Binding-site contacts:
Ligand atom C5 contacts residue SER514 of chain 1.A at 3.9 Å.
Ligand atom O5 contacts residue ASN512 of chain 1.A at 2.4 Å (h-bond).
Ligand atom C1 contacts residue ASN512 of chain 1.A at 1.4 Å.
Ligand atom O7 contacts residue ASN512 of chain 1.A at 4.1 Å.
Ligand atom C2 contacts residue SER514 of chain 1.A at 4.5 Å.
Ligand atom C1 contacts residue SER514 of chain 1.A at 3.4 Å.
Ligand atom O5 contacts residue SER514 of chain 1.A at 3.7 Å.
Ligand atom N2 contacts residue ASN512 of chain 1.A at 2.9 Å (h-bond).
Ligand atom C4 contacts residue ASN512 of chain 1.A at 4.2 Å.
Ligand atom C5 contacts residue ASN512 of chain 1.A at 3.7 Å.
Ligand atom C7 contacts residue ASN512 of chain 1.A at 3.7 Å.
Ligand atom C2 contacts residue ASN512 of chain 1.A at 2.4 Å.
Ligand atom C3 contacts residue ASN512 of chain 1.A at 3.8 Å.

This small molecule binds to this protein.
Small molecule (SMILES): CC(=O)N[C@@H]1[C@@H](O)[C@H](O)[C@@H](CO)O[C@H]1O

Sequence of chain 1.A:
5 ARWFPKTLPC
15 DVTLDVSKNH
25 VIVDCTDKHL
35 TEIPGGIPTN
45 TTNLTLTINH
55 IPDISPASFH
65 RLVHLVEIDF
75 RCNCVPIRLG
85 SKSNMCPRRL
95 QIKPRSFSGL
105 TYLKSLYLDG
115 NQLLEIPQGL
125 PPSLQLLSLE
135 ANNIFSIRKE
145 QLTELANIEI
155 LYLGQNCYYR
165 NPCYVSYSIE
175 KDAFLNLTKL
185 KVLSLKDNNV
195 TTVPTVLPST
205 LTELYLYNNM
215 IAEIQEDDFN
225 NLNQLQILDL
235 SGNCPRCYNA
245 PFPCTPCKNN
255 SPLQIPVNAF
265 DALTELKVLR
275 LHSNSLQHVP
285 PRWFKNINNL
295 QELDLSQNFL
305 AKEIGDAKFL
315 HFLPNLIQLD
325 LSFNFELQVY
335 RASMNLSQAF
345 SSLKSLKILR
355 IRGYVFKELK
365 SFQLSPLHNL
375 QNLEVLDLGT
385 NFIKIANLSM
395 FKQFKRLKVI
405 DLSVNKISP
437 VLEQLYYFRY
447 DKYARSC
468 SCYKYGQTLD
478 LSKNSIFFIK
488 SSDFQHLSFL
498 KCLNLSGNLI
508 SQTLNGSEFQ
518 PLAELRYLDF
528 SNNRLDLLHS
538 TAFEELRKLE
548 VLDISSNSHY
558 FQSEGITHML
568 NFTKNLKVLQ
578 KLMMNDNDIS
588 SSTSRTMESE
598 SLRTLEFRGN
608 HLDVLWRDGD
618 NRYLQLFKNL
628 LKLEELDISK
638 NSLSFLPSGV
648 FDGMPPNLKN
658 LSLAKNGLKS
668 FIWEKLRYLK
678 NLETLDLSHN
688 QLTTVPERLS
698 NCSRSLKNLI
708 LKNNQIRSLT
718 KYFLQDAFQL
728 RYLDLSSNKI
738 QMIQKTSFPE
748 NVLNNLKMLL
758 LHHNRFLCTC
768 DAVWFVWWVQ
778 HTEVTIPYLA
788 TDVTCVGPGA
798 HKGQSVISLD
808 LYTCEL